A protein and the small-molecule ligand that binds it are described below.
Small molecule (SMILES): CC(=O)N[C@H]1[C@H](O[C@H]2[C@H](O)[C@@H](NC(C)=O)CO[C@@H]2CO)O[C@H](CO)[C@@H](O)[C@@H]1O

Binding-site contacts:
Ligand atom C1 contacts residue ASN355 of chain 2.A at 1.4 Å.
Ligand atom C6 contacts residue SER357 of chain 2.A at 4.2 Å.
Ligand atom C7 contacts residue ASN355 of chain 2.A at 3.6 Å.
Ligand atom C4 contacts residue SER357 of chain 2.A at 4.5 Å.
Ligand atom O4 contacts residue GLN332 of chain 2.A at 4.3 Å.
Ligand atom C3 contacts residue ASN355 of chain 2.A at 3.8 Å.
Ligand atom O7 contacts residue ASN355 of chain 2.A at 3.8 Å.
Ligand atom O6 contacts residue SER357 of chain 2.A at 3.5 Å.
Ligand atom O5 contacts residue SER357 of chain 2.A at 3.4 Å (h-bond).
Ligand atom C2 contacts residue SER357 of chain 2.A at 4.5 Å.
Ligand atom O6 contacts residue GLN332 of chain 2.A at 3.5 Å (h-bond).
Ligand atom N2 contacts residue ASN355 of chain 2.A at 2.9 Å (h-bond).
Ligand atom C5 contacts residue SER357 of chain 2.A at 3.4 Å.
Ligand atom C2 contacts residue ASN355 of chain 2.A at 2.5 Å.
Ligand atom C1 contacts residue SER357 of chain 2.A at 3.3 Å.
Ligand atom O5 contacts residue ASN355 of chain 2.A at 2.4 Å (h-bond).
Ligand atom C4 contacts residue ASN355 of chain 2.A at 4.3 Å.
Ligand atom C5 contacts residue ASN355 of chain 2.A at 3.7 Å.

Sequence of chain 2.A:
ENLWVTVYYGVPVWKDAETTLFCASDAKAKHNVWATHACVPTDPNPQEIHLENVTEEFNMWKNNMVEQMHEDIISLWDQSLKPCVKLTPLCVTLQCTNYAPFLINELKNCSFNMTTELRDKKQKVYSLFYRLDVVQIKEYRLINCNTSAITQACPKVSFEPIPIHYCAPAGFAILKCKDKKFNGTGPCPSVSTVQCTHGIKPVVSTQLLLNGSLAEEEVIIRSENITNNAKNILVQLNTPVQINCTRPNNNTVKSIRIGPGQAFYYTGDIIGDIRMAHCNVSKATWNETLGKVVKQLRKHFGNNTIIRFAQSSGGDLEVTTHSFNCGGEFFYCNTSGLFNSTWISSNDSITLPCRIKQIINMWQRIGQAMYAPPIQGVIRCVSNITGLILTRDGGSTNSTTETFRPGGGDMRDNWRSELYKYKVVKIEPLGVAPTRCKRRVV